Binding-site contacts:
Ligand atom C2 contacts residue PRO525 of chain 1.A at 4.3 Å (hydrophobic).
Ligand atom C3 contacts residue GLN531 of chain 1.A at 4.3 Å.
Ligand atom C3 contacts residue ARG530 of chain 1.A at 4.4 Å.
Ligand atom C4 contacts residue HIS528 of chain 1.A at 3.6 Å.
Ligand atom O1 contacts residue ARG530 of chain 1.A at 3.4 Å.
Ligand atom C1 contacts residue ASN529 of chain 1.A at 4.5 Å.
Ligand atom O2 contacts residue ARG530 of chain 1.A at 2.9 Å (salt-bridge).
Ligand atom O5 contacts residue HIS528 of chain 1.A at 4.2 Å.
Ligand atom C3 contacts residue ASN529 of chain 1.A at 4.0 Å.
Ligand atom C5 contacts residue HIS528 of chain 1.A at 3.7 Å.
Ligand atom C2 contacts residue GLN531 of chain 1.A at 3.5 Å.
Ligand atom O3 contacts residue ALA552 of chain 1.A at 3.4 Å.
Ligand atom O3 contacts residue GLN531 of chain 1.A at 3.9 Å.
Ligand atom C3 contacts residue PRO525 of chain 1.A at 3.2 Å (hydrophobic).
Ligand atom O2 contacts residue ASN529 of chain 1.A at 3.6 Å (h-bond).
Ligand atom C2 contacts residue HIS528 of chain 1.A at 4.1 Å.
Ligand atom O3 contacts residue ASN529 of chain 1.A at 4.4 Å.
Ligand atom C1 contacts residue HIS528 of chain 1.A at 3.7 Å.
Ligand atom O2 contacts residue HIS528 of chain 1.A at 4.3 Å.
Ligand atom O4 contacts residue HIS528 of chain 1.A at 2.6 Å (h-bond).
Ligand atom C2 contacts residue ARG530 of chain 1.A at 3.8 Å.
Ligand atom C4 contacts residue PRO525 of chain 1.A at 4.2 Å (hydrophobic).
Ligand atom O2 contacts residue THR550 of chain 1.A at 4.5 Å.
Ligand atom C1 contacts residue ARG530 of chain 1.A at 3.8 Å.
Ligand atom C2 contacts residue ASN529 of chain 1.A at 4.3 Å.
Ligand atom O2 contacts residue PRO525 of chain 1.A at 4.1 Å.
Ligand atom O2 contacts residue GLN531 of chain 1.A at 2.7 Å (h-bond).
Ligand atom C6 contacts residue HIS528 of chain 1.A at 4.3 Å.
Ligand atom C3 contacts residue HIS528 of chain 1.A at 3.7 Å.
Ligand atom O4 contacts residue PRO525 of chain 1.A at 3.8 Å.
Ligand atom O3 contacts residue PRO525 of chain 1.A at 2.7 Å (h-bond).

Sequence of chain 1.A:
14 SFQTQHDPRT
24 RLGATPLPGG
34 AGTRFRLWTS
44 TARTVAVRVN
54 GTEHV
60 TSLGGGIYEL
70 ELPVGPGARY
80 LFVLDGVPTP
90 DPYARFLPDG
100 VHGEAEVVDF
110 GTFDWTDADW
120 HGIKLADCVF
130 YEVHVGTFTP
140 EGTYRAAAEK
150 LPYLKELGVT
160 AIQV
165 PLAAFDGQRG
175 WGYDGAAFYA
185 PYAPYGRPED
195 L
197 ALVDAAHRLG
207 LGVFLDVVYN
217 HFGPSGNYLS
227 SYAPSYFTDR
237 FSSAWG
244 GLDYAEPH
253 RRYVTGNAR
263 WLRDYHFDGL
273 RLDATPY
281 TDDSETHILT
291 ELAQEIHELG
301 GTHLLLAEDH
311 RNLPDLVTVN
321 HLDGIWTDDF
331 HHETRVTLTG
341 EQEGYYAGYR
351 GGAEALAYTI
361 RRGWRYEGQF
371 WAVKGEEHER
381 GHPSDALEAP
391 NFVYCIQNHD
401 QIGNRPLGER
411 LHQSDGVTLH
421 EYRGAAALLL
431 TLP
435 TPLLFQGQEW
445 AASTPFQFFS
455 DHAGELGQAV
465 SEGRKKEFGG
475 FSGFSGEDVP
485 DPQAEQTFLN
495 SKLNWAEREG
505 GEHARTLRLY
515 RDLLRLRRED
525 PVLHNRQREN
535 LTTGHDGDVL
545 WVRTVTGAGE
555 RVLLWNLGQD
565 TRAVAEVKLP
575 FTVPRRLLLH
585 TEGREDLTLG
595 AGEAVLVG

This protein binds this small molecule.
Small molecule (SMILES): OC[C@H]1O[C@H](O[C@H]2[C@H](O)[C@@H](O)[C@H](O)O[C@@H]2CO)[C@H](O)[C@@H](O)[C@@H]1O